Sequence of chain 1.D:
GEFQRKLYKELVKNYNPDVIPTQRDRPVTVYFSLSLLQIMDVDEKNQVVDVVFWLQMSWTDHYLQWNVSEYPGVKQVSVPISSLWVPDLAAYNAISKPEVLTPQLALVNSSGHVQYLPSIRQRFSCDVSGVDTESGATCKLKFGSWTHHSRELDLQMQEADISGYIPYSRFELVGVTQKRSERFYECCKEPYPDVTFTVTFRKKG

Sequence of chain 1.C:
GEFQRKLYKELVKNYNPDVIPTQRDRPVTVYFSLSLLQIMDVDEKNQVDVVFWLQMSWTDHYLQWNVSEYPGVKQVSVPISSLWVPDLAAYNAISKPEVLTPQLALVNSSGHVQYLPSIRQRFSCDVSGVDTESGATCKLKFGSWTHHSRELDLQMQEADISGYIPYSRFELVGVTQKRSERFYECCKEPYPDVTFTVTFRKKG

The protein below binds the small molecule below.
Small molecule (SMILES): CN1[C@@H](CC(=O)c2ccccc2)CCC[C@H]1C[C@H](O)c1ccccc1

Binding-site contacts:
Ligand atom C17 contacts residue TRP146 of chain 1.C at 3.7 Å (hydrophobic).
Ligand atom C4 contacts residue TRP54 of chain 1.D at 3.8 Å (hydrophobic).
Ligand atom C2 contacts residue CYS188 of chain 1.C at 3.3 Å (hydrophobic).
Ligand atom C15 contacts residue TYR92 of chain 1.C at 3.6 Å (hydrophobic).
Ligand atom C21 contacts residue LEU37 of chain 1.D at 3.8 Å (hydrophobic).
Ligand atom C22 contacts residue TRP146 of chain 1.C at 3.8 Å (hydrophobic).
Ligand atom C14 contacts residue TRP146 of chain 1.C at 3.5 Å (hydrophobic).
Ligand atom C11 contacts residue TYR185 of chain 1.C at 3.7 Å (hydrophobic).
Ligand atom C3 contacts residue CYS187 of chain 1.C at 3.6 Å (hydrophobic).
Ligand atom C2 contacts residue LEU117 of chain 1.D at 3.4 Å (hydrophobic).
Ligand atom C18 contacts residue TYR92 of chain 1.C at 3.6 Å (hydrophobic).
Ligand atom C15 contacts residue TYR192 of chain 1.C at 3.5 Å (hydrophobic).
Ligand atom C13 contacts residue TRP146 of chain 1.C at 3.9 Å (hydrophobic).
Ligand atom C4 contacts residue CYS187 of chain 1.C at 3.7 Å (hydrophobic).
Ligand atom O2 contacts residue TRP54 of chain 1.D at 3.5 Å.
Ligand atom C8 contacts residue LEU117 of chain 1.D at 3.9 Å (hydrophobic).
Ligand atom C19 contacts residue TRP54 of chain 1.D at 3.4 Å (hydrophobic).
Ligand atom C14 contacts residue TYR92 of chain 1.C at 3.6 Å (hydrophobic).
Ligand atom C15 contacts residue TRP146 of chain 1.C at 3.8 Å (hydrophobic).
Ligand atom C5 contacts residue GLN115 of chain 1.D at 3.3 Å.
Ligand atom C5 contacts residue CYS188 of chain 1.C at 3.8 Å (hydrophobic).
Ligand atom C22 contacts residue TRP54 of chain 1.D at 3.9 Å (hydrophobic).
Ligand atom C1 contacts residue CYS187 of chain 1.C at 3.2 Å (hydrophobic).
Ligand atom C20 contacts residue TYR92 of chain 1.C at 3.4 Å (hydrophobic).
Ligand atom C7 contacts residue CYS187 of chain 1.C at 3.6 Å (hydrophobic).
Ligand atom C6 contacts residue CYS187 of chain 1.C at 3.6 Å (hydrophobic).
Ligand atom C10 contacts residue TRP146 of chain 1.C at 3.9 Å (hydrophobic).
Ligand atom C1 contacts residue LEU117 of chain 1.D at 3.8 Å (hydrophobic).
Ligand atom C10 contacts residue TRP54 of chain 1.D at 3.3 Å (hydrophobic).
Ligand atom C5 contacts residue CYS187 of chain 1.C at 3.8 Å (hydrophobic).
Ligand atom O1 contacts residue TRP54 of chain 1.D at 3.6 Å.
Ligand atom C2 contacts residue CYS187 of chain 1.C at 3.4 Å (hydrophobic).
Ligand atom C15 contacts residue SER145 of chain 1.C at 3.8 Å.
Ligand atom C12 contacts residue TRP146 of chain 1.C at 3.5 Å (hydrophobic).
Ligand atom C5 contacts residue LEU117 of chain 1.D at 3.9 Å (hydrophobic).
Ligand atom C13 contacts residue TYR92 of chain 1.C at 3.1 Å (hydrophobic).
Ligand atom C6 contacts residue GLN115 of chain 1.D at 3.3 Å.
Ligand atom C19 contacts residue TRP146 of chain 1.C at 3.7 Å (hydrophobic).
Ligand atom O2 contacts residue TYR185 of chain 1.C at 3.9 Å.
Ligand atom O1 contacts residue TYR185 of chain 1.C at 3.8 Å.